Binding-site contacts:
Ligand atom C3 contacts residue ASN169 of chain 1.C at 3.7 Å.
Ligand atom C3 contacts residue THR171 of chain 1.C at 3.7 Å.
Ligand atom O6 contacts residue ASN169 of chain 1.C at 4.5 Å.
Ligand atom C5 contacts residue MET167 of chain 1.C at 4.4 Å (hydrophobic).
Ligand atom O5 contacts residue GLU185 of chain 1.C at 3.9 Å.
Ligand atom C6 contacts residue GLU185 of chain 1.C at 3.4 Å.
Ligand atom O5 contacts residue ASN169 of chain 1.C at 2.3 Å (h-bond).
Ligand atom O6 contacts residue GLU185 of chain 1.C at 2.9 Å (salt-bridge).
Ligand atom C5 contacts residue ASN169 of chain 1.C at 3.6 Å.
Ligand atom C1 contacts residue THR171 of chain 1.C at 3.5 Å.
Ligand atom O7 contacts residue ASN169 of chain 1.C at 2.8 Å (h-bond).
Ligand atom C5 contacts residue GLU185 of chain 1.C at 4.3 Å.
Ligand atom C7 contacts residue THR171 of chain 1.C at 4.0 Å.
Ligand atom C2 contacts residue THR171 of chain 1.C at 3.6 Å.
Ligand atom N2 contacts residue THR171 of chain 1.C at 3.1 Å (h-bond).
Ligand atom C1 contacts residue ASN169 of chain 1.C at 1.4 Å.
Ligand atom N2 contacts residue ASN169 of chain 1.C at 3.0 Å (h-bond).
Ligand atom C2 contacts residue ASN169 of chain 1.C at 2.4 Å.
Ligand atom C7 contacts residue ASN169 of chain 1.C at 3.1 Å.
Ligand atom C4 contacts residue ASN169 of chain 1.C at 4.1 Å.
Ligand atom C8 contacts residue ASN169 of chain 1.C at 4.2 Å.
Ligand atom C8 contacts residue THR171 of chain 1.C at 4.3 Å.
Ligand atom O5 contacts residue THR171 of chain 1.C at 4.5 Å.

Sequence of chain 1.C:
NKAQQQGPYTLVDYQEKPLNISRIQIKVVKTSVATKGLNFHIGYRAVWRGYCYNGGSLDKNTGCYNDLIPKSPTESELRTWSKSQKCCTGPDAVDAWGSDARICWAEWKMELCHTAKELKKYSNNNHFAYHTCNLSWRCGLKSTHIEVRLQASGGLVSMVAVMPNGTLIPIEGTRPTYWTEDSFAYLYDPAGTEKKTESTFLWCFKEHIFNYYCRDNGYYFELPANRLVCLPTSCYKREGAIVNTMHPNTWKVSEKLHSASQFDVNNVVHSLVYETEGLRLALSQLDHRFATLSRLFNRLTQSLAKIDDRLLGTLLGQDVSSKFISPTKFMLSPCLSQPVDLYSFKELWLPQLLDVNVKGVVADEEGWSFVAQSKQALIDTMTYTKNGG

A protein and the small-molecule ligand that binds it are described below.
Small molecule (SMILES): CC(=O)N[C@@H]1[C@@H](O)[C@H](O)[C@@H](CO)O[C@H]1O